Binding-site contacts:
Ligand atom O1P contacts residue SER37 of chain 1.K at 3.7 Å.
Ligand atom C contacts residue ARG14 of chain 1.K at 3.5 Å.
Ligand atom P contacts residue ARG33 of chain 1.K at 3.7 Å.
Ligand atom CB contacts residue HIS54 of chain 1.K at 3.7 Å.
Ligand atom CG2 contacts residue GLN53 of chain 1.K at 3.8 Å.
Ligand atom CZ contacts residue SER43 of chain 1.K at 3.8 Å.
Ligand atom C contacts residue HIS54 of chain 1.K at 3.5 Å.
Ligand atom CA contacts residue HIS54 of chain 1.K at 3.3 Å.
Ligand atom O1P contacts residue ARG33 of chain 1.K at 2.6 Å (salt-bridge).
Ligand atom OD1 contacts residue LYS56 of chain 1.K at 3.1 Å (salt-bridge).
Ligand atom OH contacts residue SER43 of chain 1.K at 3.3 Å (h-bond).
Ligand atom OH contacts residue SER35 of chain 1.K at 3.6 Å (h-bond).
Ligand atom O contacts residue ARG14 of chain 1.K at 2.5 Å (salt-bridge).
Ligand atom CD2 contacts residue LYS56 of chain 1.K at 3.6 Å.
Ligand atom CA contacts residue HIS54 of chain 1.K at 3.8 Å.
Ligand atom CE1 contacts residue LYS56 of chain 1.K at 3.8 Å.
Ligand atom O2P contacts residue ARG33 of chain 1.K at 2.8 Å (salt-bridge).
Ligand atom CG contacts residue LYS56 of chain 1.K at 3.8 Å.
Ligand atom CZ contacts residue LYS56 of chain 1.K at 3.5 Å.
Ligand atom O1P contacts residue SER43 of chain 1.K at 2.9 Å (h-bond).
Ligand atom CB contacts residue LEU67 of chain 1.K at 3.6 Å (hydrophobic).
Ligand atom P contacts residue SER43 of chain 1.K at 3.6 Å.
Ligand atom OH contacts residue LYS56 of chain 1.K at 3.5 Å (salt-bridge).
Ligand atom P contacts residue SER37 of chain 1.K at 3.4 Å.
Ligand atom CE2 contacts residue LYS56 of chain 1.K at 3.6 Å.
Ligand atom CG contacts residue LYS56 of chain 1.K at 3.7 Å.
Ligand atom CG contacts residue LEU67 of chain 1.K at 3.8 Å (hydrophobic).
Ligand atom P contacts residue SER35 of chain 1.K at 3.7 Å.
Ligand atom ND2 contacts residue LYS56 of chain 1.K at 3.1 Å (salt-bridge).
Ligand atom CE2 contacts residue SER43 of chain 1.K at 3.4 Å.
Ligand atom CG2 contacts residue HIS54 of chain 1.K at 3.4 Å.
Ligand atom N contacts residue ARG14 of chain 1.K at 3.2 Å (salt-bridge).
Ligand atom O3P contacts residue SER37 of chain 1.K at 2.4 Å (h-bond).
Ligand atom OH contacts residue SER37 of chain 1.K at 3.7 Å.
Ligand atom ND2 contacts residue LEU67 of chain 1.K at 3.0 Å (h-bond).
Ligand atom O1P contacts residue SER35 of chain 1.K at 3.0 Å (h-bond).
Ligand atom CB contacts residue HIS54 of chain 1.K at 3.7 Å.
Ligand atom CD2 contacts residue PHE55 of chain 1.K at 3.6 Å (hydrophobic).
Ligand atom O2P contacts residue ARG14 of chain 1.K at 3.3 Å (salt-bridge).
Ligand atom N contacts residue HIS54 of chain 1.K at 2.8 Å (h-bond).

This small molecule binds to this protein.
Small molecule (SMILES): CC(C)[C@H](NC(=O)[C@H](CC(N)=O)NC(=O)[C@@H](NC(=O)[C@H](Cc1ccc(OP(=O)(O)O)cc1)NC(=O)[C@@H]([NH3+])CO)C(C)C)C(=O)N[C@H](C=O)CCC(N)=O

Sequence of chain 1.K:
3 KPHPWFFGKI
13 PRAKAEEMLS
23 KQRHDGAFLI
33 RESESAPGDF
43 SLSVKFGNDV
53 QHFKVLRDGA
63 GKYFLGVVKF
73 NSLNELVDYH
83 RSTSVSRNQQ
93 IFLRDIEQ